Sequence of chain 1.A:
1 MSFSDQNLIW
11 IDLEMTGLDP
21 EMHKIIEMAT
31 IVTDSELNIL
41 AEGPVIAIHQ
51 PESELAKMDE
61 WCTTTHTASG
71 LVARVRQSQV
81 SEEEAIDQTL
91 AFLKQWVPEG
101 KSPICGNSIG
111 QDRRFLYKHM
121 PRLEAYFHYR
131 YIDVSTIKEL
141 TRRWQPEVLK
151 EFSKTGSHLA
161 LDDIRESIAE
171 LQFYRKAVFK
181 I

Binding-site contacts:
Ligand atom O4' contacts residue SER108 of chain 1.A at 3.4 Å.
Ligand atom C6 contacts residue TRP61 of chain 1.A at 3.5 Å (hydrophobic).
Ligand atom N2 contacts residue ASP59 of chain 1.A at 2.8 Å (salt-bridge).
Ligand atom C3' contacts residue GLU14 of chain 1.A at 3.6 Å.
Ligand atom C4' contacts residue MET15 of chain 1.A at 3.7 Å (hydrophobic).
Ligand atom O2' contacts residue GLN111 of chain 1.A at 3.2 Å.
Ligand atom N9 contacts residue TRP61 of chain 1.A at 3.7 Å.
Ligand atom C8 contacts residue TRP61 of chain 1.A at 3.7 Å (hydrophobic).
Ligand atom O3' contacts residue GLU14 of chain 1.A at 2.8 Å (salt-bridge).
Ligand atom P contacts residue SER108 of chain 1.A at 3.6 Å.
Ligand atom O5' contacts residue HIS158 of chain 1.A at 3.7 Å.
Ligand atom O3' contacts residue MET15 of chain 1.A at 3.1 Å (h-bond).
Ligand atom OP2 contacts residue HIS158 of chain 1.A at 2.9 Å (h-bond).
Ligand atom N9 contacts residue LEU18 of chain 1.A at 3.5 Å.
Ligand atom O3' contacts residue NA1 of chain 1.C at 2.8 Å (h-bond).
Ligand atom P contacts residue SER135 of chain 1.A at 3.6 Å.
Ligand atom P contacts residue NA1 of chain 1.C at 3.2 Å.
Ligand atom OP1 contacts residue NA1 of chain 1.C at 2.4 Å (h-bond).
Ligand atom C2' contacts residue MET15 of chain 1.A at 3.7 Å (hydrophobic).
Ligand atom C4 contacts residue TRP61 of chain 1.A at 3.6 Å (hydrophobic).
Ligand atom OP1 contacts residue HIS158 of chain 1.A at 3.7 Å.
Ligand atom O2' contacts residue MET15 of chain 1.A at 2.7 Å (h-bond).
Ligand atom N3 contacts residue GLN111 of chain 1.A at 3.6 Å.
Ligand atom N2 contacts residue GLN111 of chain 1.A at 3.1 Å (h-bond).
Ligand atom C5 contacts residue TRP61 of chain 1.A at 3.6 Å (hydrophobic).
Ligand atom OP1 contacts residue SER135 of chain 1.A at 2.5 Å (h-bond).
Ligand atom O5' contacts residue SER108 of chain 1.A at 3.1 Å (h-bond).
Ligand atom N3 contacts residue LEU18 of chain 1.A at 3.5 Å.
Ligand atom C5 contacts residue LEU18 of chain 1.A at 3.7 Å (hydrophobic).
Ligand atom N7 contacts residue TRP61 of chain 1.A at 3.5 Å.
Ligand atom O3' contacts residue HIS66 of chain 1.A at 3.0 Å (h-bond).
Ligand atom OP2 contacts residue SER135 of chain 1.A at 3.6 Å.
Ligand atom N3 contacts residue CYS62 of chain 1.A at 3.4 Å (h-bond).
Ligand atom OP2 contacts residue ASN107 of chain 1.A at 3.3 Å.
Ligand atom O2' contacts residue GLY17 of chain 1.A at 3.3 Å (h-bond).
Ligand atom OP1 contacts residue SER108 of chain 1.A at 2.9 Å (h-bond).
Ligand atom C4 contacts residue LEU18 of chain 1.A at 3.6 Å (hydrophobic).
Ligand atom O6 contacts residue TRP61 of chain 1.A at 3.7 Å.
Ligand atom C1' contacts residue LEU18 of chain 1.A at 3.5 Å (hydrophobic).
Ligand atom P contacts residue HIS158 of chain 1.A at 3.6 Å.

A protein and the small-molecule ligand that binds it are described below.
Small molecule (SMILES): Nc1nc(=O)c2ncn([C@@H]3O[C@H](CO[P](=O)(O)O[C@H]4[C@@H](O)[C@H](n5cnc6c(=O)nc(N)[nH]c65)O[C@@H]4COP(=O)(O)O)[C@@H](O)[C@H]3O)c2[nH]1